Sequence of chain 35.D:
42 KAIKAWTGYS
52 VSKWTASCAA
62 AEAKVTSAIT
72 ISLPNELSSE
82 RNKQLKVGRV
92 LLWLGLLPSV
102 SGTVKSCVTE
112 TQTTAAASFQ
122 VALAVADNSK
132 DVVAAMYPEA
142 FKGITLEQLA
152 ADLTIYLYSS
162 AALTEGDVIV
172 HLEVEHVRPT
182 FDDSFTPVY

Binding-site contacts:
Ligand atom C5' contacts residue VAL178 of chain 35.E at 4.5 Å (hydrophobic).
Ligand atom C5 contacts residue TRP47 of chain 35.D at 3.8 Å (hydrophobic).
Ligand atom C6 contacts residue THR48 of chain 35.D at 4.2 Å.
Ligand atom C2 contacts residue TRP47 of chain 35.D at 4.2 Å (hydrophobic).
Ligand atom N1 contacts residue TRP47 of chain 35.D at 4.3 Å.
Ligand atom N3 contacts residue TRP47 of chain 35.D at 4.1 Å.
Ligand atom O4' contacts residue LYS143 of chain 35.D at 4.1 Å.
Ligand atom N9 contacts residue TRP47 of chain 35.D at 3.9 Å.
Ligand atom N6 contacts residue TYR50 of chain 35.D at 4.2 Å.
Ligand atom C4 contacts residue TRP47 of chain 35.D at 3.9 Å (hydrophobic).
Ligand atom C6 contacts residue TRP47 of chain 35.D at 3.9 Å (hydrophobic).
Ligand atom N7 contacts residue TRP47 of chain 35.D at 3.7 Å.
Ligand atom N1 contacts residue THR48 of chain 35.D at 4.0 Å.
Ligand atom N6 contacts residue TRP47 of chain 35.D at 3.8 Å.
Ligand atom N6 contacts residue THR48 of chain 35.D at 3.3 Å (h-bond).
Ligand atom OP2 contacts residue VAL178 of chain 35.E at 4.5 Å.
Ligand atom C8 contacts residue TRP47 of chain 35.D at 3.8 Å (hydrophobic).
Ligand atom O4' contacts residue TRP47 of chain 35.D at 4.1 Å.
Ligand atom C1' contacts residue TRP47 of chain 35.D at 4.3 Å (hydrophobic).
Ligand atom OP2 contacts residue GLY49 of chain 35.E at 4.2 Å.

A small-molecule ligand and the protein it binds are described below.
Small molecule (SMILES): Nc1ncnc2c1ncn2[C@@H]1O[C@H](COO[C@@H]2C[C@@H](CO[P](=O)(O)O[C@H]3[C@@H](O)[C@H](n4cnc5c(N)ncnc54)O[C@@H]3COP(=O)=O)O[C@H]2n2ccc(=O)[nH]c2=O)[C@@H](OOP(O)OC[C@H]2O[C@@H](n3ccc(=O)[nH]c3=O)[C@H](O)[C@@H]2O)[C@H]1O.Op1oo1

Sequence of chain 35.E:
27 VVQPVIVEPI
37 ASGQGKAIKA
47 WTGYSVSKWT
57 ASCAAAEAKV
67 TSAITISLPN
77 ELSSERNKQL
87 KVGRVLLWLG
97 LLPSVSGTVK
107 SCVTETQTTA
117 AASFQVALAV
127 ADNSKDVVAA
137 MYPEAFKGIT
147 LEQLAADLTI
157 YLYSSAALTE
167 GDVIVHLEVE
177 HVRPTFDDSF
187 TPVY